Binding-site contacts:
Ligand atom CB contacts residue ASP183 of chain 3.A at 4.4 Å.
Ligand atom OXT contacts residue PHE186 of chain 3.A at 4.2 Å.
Ligand atom SD contacts residue 5CD1 of chain 1.B at 3.4 Å.
Ligand atom O contacts residue ASP183 of chain 3.A at 3.8 Å.
Ligand atom C contacts residue TRP190 of chain 3.A at 4.3 Å (hydrophobic).
Ligand atom OXT contacts residue VAL12 of chain 1.A at 4.5 Å.
Ligand atom OXT contacts residue ASP183 of chain 3.A at 3.7 Å.
Ligand atom OXT contacts residue ALA18 of chain 1.A at 4.0 Å.
Ligand atom CE contacts residue PHE186 of chain 3.A at 4.1 Å (hydrophobic).
Ligand atom C contacts residue ALA18 of chain 1.A at 3.9 Å (hydrophobic).
Ligand atom CA contacts residue TRP129 of chain 1.A at 3.4 Å (hydrophobic).
Ligand atom CB contacts residue THR128 of chain 1.A at 4.2 Å.
Ligand atom OXT contacts residue TRP129 of chain 1.A at 4.5 Å.
Ligand atom N contacts residue SER242 of chain 3.A at 3.0 Å (h-bond).
Ligand atom CA contacts residue TRP190 of chain 3.A at 4.2 Å (hydrophobic).
Ligand atom N contacts residue TRP190 of chain 3.A at 3.2 Å.
Ligand atom CE contacts residue ASN188 of chain 3.A at 3.3 Å.
Ligand atom C contacts residue ASP183 of chain 3.A at 4.0 Å.
Ligand atom O contacts residue TRP190 of chain 3.A at 4.0 Å.
Ligand atom SD contacts residue ASP183 of chain 3.A at 4.5 Å.
Ligand atom CB contacts residue TRP190 of chain 3.A at 4.5 Å (hydrophobic).
Ligand atom CA contacts residue SER242 of chain 3.A at 4.0 Å.
Ligand atom N contacts residue TRP129 of chain 1.A at 3.8 Å.
Ligand atom CG contacts residue TRP129 of chain 1.A at 3.5 Å (hydrophobic).
Ligand atom CE contacts residue PHE228 of chain 3.A at 3.9 Å (hydrophobic).
Ligand atom CE contacts residue ASP183 of chain 3.A at 3.1 Å.
Ligand atom O contacts residue TRP129 of chain 1.A at 4.2 Å.
Ligand atom CG contacts residue 5CD1 of chain 1.B at 4.4 Å.
Ligand atom CB contacts residue SER242 of chain 3.A at 4.4 Å.
Ligand atom SD contacts residue PHE186 of chain 3.A at 4.3 Å.
Ligand atom C contacts residue TRP129 of chain 1.A at 4.2 Å (hydrophobic).
Ligand atom CB contacts residue TRP129 of chain 1.A at 4.3 Å (hydrophobic).
Ligand atom O contacts residue ALA18 of chain 1.A at 3.3 Å.
Ligand atom SD contacts residue THR128 of chain 1.A at 3.6 Å (h-bond).
Ligand atom CG contacts residue THR128 of chain 1.A at 3.0 Å.
Ligand atom CE contacts residue 5CD1 of chain 1.B at 3.2 Å.

Sequence of chain 1.A:
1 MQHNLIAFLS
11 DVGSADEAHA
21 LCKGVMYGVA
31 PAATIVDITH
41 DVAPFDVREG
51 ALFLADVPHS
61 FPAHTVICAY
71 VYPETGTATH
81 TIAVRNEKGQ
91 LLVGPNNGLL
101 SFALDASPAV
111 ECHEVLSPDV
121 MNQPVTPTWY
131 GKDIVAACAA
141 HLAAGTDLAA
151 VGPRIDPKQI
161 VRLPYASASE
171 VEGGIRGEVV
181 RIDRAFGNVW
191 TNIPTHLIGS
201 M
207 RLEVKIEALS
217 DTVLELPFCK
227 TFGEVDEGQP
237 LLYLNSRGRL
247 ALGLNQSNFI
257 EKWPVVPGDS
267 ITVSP

This small molecule binds to this protein.
Small molecule (SMILES): CSCC[C@H](N)C(=O)O

Sequence of chain 3.A:
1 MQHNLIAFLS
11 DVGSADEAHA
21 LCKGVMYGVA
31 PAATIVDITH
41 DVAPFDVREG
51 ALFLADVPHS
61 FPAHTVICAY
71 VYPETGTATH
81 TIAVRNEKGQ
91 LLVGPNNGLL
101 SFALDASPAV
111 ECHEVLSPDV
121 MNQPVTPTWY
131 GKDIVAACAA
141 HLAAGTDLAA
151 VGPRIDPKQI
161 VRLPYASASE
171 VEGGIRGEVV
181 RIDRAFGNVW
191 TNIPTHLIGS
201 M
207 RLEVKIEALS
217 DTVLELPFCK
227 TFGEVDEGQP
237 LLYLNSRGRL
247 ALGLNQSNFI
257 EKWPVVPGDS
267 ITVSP